Binding-site contacts:
Ligand atom C81 contacts residue PCW1 of chain 1.M at 3.7 Å.
Ligand atom C04 contacts residue PCW1 of chain 1.I at 4.1 Å.
Ligand atom C19 contacts residue PCW1 of chain 1.M at 4.0 Å.
Ligand atom C85 contacts residue VAL521 of chain 1.A at 4.1 Å (hydrophobic).
Ligand atom C05 contacts residue PCW1 of chain 1.I at 4.1 Å.
Ligand atom C16 contacts residue PCW1 of chain 1.M at 4.4 Å.
Ligand atom C01 contacts residue LEU1006 of chain 1.A at 3.7 Å (hydrophobic).
Ligand atom O82 contacts residue TRP517 of chain 1.A at 4.3 Å.
Ligand atom C80 contacts residue PCW1 of chain 1.M at 3.8 Å.
Ligand atom C02 contacts residue LEU1006 of chain 1.A at 4.1 Å (hydrophobic).
Ligand atom C24 contacts residue PCW1 of chain 1.M at 3.7 Å.
Ligand atom C15 contacts residue TYR514 of chain 1.A at 4.4 Å (hydrophobic).
Ligand atom C32 contacts residue TYR514 of chain 1.A at 3.7 Å (hydrophobic).
Ligand atom C08 contacts residue PCW1 of chain 1.M at 3.9 Å.
Ligand atom C03 contacts residue PCW1 of chain 1.M at 3.6 Å.
Ligand atom O79 contacts residue PCW1 of chain 1.I at 4.0 Å.
Ligand atom O31 contacts residue TYR514 of chain 1.A at 4.3 Å.
Ligand atom C83 contacts residue MET518 of chain 1.A at 3.6 Å (hydrophobic).
Ligand atom C13 contacts residue PCW1 of chain 1.I at 3.6 Å.
Ligand atom C10 contacts residue PCW1 of chain 1.M at 3.7 Å.
Ligand atom C07 contacts residue PCW1 of chain 1.I at 4.3 Å.
Ligand atom C06 contacts residue PCW1 of chain 1.I at 3.8 Å.
Ligand atom C20 contacts residue TYR514 of chain 1.A at 4.3 Å (hydrophobic).
Ligand atom C85 contacts residue PCW1 of chain 1.I at 3.8 Å.
Ligand atom C03 contacts residue PCW1 of chain 1.I at 4.3 Å.
Ligand atom O09 contacts residue PCW1 of chain 1.M at 4.2 Å.
Ligand atom C14 contacts residue PCW1 of chain 1.I at 3.7 Å.
Ligand atom C17 contacts residue PCW1 of chain 1.M at 3.9 Å.
Ligand atom C02 contacts residue PCW1 of chain 1.I at 3.7 Å.
Ligand atom O33 contacts residue TYR514 of chain 1.A at 2.7 Å (h-bond).
Ligand atom O84 contacts residue VAL521 of chain 1.A at 3.9 Å.
Ligand atom C19 contacts residue TYR514 of chain 1.A at 4.3 Å (hydrophobic).
Ligand atom C04 contacts residue PCW1 of chain 1.M at 3.6 Å.
Ligand atom C01 contacts residue VAL521 of chain 1.A at 4.0 Å (hydrophobic).
Ligand atom O82 contacts residue PCW1 of chain 1.M at 3.3 Å.
Ligand atom C26 contacts residue TYR514 of chain 1.A at 4.2 Å (hydrophobic).
Ligand atom C18 contacts residue PCW1 of chain 1.M at 3.3 Å.
Ligand atom C85 contacts residue PHE522 of chain 1.A at 3.7 Å (hydrophobic).
Ligand atom C22 contacts residue TYR514 of chain 1.A at 4.2 Å (hydrophobic).
Ligand atom C21 contacts residue TYR514 of chain 1.A at 3.8 Å (hydrophobic).

This protein binds this small molecule.
Small molecule (SMILES): C[C@@H]1CC[C@@]2(OC1)O[C@H]1[C@@H](O)[C@H]3[C@@H]4CC[C@H]5C[C@@H](O[C@@H]6O[C@H](CO)[C@H](O[C@@H]7O[C@H](CO)[C@@H](O)[C@H](O[C@@H]8OC[C@@H](O)[C@H](O)[C@H]8O)[C@H]7O[C@@H]7O[C@H](CO)[C@H](O)[C@H](O[C@@H]8O[C@H](CO)[C@@H](O)[C@H](O)[C@H]8O)[C@H]7O)[C@H](O)[C@H]6O)[C@H](O)C[C@]5(C)[C@H]4CC[C@]3(C)[C@H]1[C@@H]2C

Sequence of chain 1.A:
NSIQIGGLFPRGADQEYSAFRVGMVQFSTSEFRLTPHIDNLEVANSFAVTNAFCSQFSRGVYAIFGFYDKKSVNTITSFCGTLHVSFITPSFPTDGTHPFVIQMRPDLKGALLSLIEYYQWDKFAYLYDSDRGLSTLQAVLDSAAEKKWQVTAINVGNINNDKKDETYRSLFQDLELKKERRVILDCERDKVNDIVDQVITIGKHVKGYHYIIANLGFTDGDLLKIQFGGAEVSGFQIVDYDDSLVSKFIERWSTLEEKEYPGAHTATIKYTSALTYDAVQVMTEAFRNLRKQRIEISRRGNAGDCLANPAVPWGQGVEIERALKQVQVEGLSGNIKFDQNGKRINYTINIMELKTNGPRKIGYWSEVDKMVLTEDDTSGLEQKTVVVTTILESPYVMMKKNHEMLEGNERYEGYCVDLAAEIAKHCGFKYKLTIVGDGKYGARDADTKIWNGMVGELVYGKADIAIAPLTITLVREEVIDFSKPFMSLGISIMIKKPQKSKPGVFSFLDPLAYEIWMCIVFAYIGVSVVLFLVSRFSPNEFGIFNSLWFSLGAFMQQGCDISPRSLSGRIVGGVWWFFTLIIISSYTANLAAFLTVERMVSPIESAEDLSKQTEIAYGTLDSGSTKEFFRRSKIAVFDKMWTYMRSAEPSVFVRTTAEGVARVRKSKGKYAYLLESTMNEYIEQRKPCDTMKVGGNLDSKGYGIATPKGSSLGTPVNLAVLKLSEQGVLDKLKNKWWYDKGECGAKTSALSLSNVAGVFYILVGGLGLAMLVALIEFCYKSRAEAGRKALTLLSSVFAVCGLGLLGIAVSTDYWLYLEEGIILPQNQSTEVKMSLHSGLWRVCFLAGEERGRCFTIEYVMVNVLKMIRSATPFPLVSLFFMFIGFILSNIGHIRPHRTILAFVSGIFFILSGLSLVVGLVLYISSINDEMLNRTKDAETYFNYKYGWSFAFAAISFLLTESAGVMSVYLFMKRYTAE